Sequence of chain 1.B:
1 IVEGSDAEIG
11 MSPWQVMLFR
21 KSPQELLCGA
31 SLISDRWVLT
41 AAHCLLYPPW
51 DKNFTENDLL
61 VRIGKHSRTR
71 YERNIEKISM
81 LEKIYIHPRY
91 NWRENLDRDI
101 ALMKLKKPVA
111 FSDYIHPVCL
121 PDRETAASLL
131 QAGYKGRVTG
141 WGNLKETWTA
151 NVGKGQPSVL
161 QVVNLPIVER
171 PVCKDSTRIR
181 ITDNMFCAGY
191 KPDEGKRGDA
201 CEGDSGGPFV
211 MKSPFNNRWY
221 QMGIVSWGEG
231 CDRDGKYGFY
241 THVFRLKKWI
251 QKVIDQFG

Binding-site contacts:
Ligand atom OXT contacts residue ASP204 of chain 1.B at 3.5 Å (salt-bridge).
Ligand atom OXT contacts residue GLY203 of chain 1.B at 3.0 Å (h-bond).
Ligand atom CZ contacts residue GLY228 of chain 1.B at 3.7 Å.
Ligand atom CA contacts residue SER205 of chain 1.B at 3.2 Å.
Ligand atom CZ contacts residue ALA200 of chain 1.B at 3.5 Å (hydrophobic).
Ligand atom NH2 contacts residue GLY230 of chain 1.B at 2.9 Å (h-bond).
Ligand atom NH1 contacts residue ALA200 of chain 1.B at 3.2 Å (h-bond).
Ligand atom C contacts residue SER205 of chain 1.B at 2.8 Å.
Ligand atom OXT contacts residue SER205 of chain 1.B at 3.1 Å (h-bond).
Ligand atom O contacts residue SER205 of chain 1.B at 2.9 Å (h-bond).
Ligand atom CB contacts residue HIS43 of chain 1.B at 3.6 Å.
Ligand atom CA contacts residue GLY228 of chain 1.B at 3.2 Å.
Ligand atom CG contacts residue TYR47 of chain 1.B at 3.7 Å (hydrophobic).
Ligand atom NH2 contacts residue GLY228 of chain 1.B at 3.7 Å.
Ligand atom NE contacts residue GLY228 of chain 1.B at 3.5 Å.
Ligand atom CB contacts residue GLY228 of chain 1.B at 3.1 Å.
Ligand atom O contacts residue GLY228 of chain 1.B at 2.9 Å (h-bond).
Ligand atom CD contacts residue GLY228 of chain 1.B at 3.7 Å.
Ligand atom OXT contacts residue CYS201 of chain 1.B at 3.8 Å.
Ligand atom N contacts residue GLY228 of chain 1.B at 2.7 Å (h-bond).
Ligand atom CZ contacts residue GLU94 of chain 1.B at 3.6 Å.
Ligand atom OXT contacts residue GLU202 of chain 1.B at 3.8 Å.
Ligand atom NH2 contacts residue ASP199 of chain 1.B at 3.0 Å (salt-bridge).
Ligand atom NE contacts residue TRP227 of chain 1.B at 3.8 Å.
Ligand atom CB contacts residue SER205 of chain 1.B at 3.2 Å.
Ligand atom NH2 contacts residue CYS231 of chain 1.B at 3.8 Å.
Ligand atom C contacts residue TRP227 of chain 1.B at 3.8 Å (hydrophobic).
Ligand atom NH1 contacts residue ASP199 of chain 1.B at 3.1 Å (salt-bridge).
Ligand atom O contacts residue TRP227 of chain 1.B at 3.1 Å.
Ligand atom C contacts residue GLY228 of chain 1.B at 3.5 Å.
Ligand atom C contacts residue HIS43 of chain 1.B at 3.6 Å.
Ligand atom N contacts residue SER205 of chain 1.B at 3.3 Å (h-bond).
Ligand atom N contacts residue HIS43 of chain 1.B at 3.4 Å (h-bond).
Ligand atom NH2 contacts residue ALA200 of chain 1.B at 3.7 Å.
Ligand atom N contacts residue SER226 of chain 1.B at 3.2 Å (h-bond).
Ligand atom O contacts residue GLU202 of chain 1.B at 3.5 Å (salt-bridge).
Ligand atom O contacts residue HIS43 of chain 1.B at 2.6 Å (h-bond).
Ligand atom CE2 contacts residue LEU96 of chain 1.B at 3.6 Å (hydrophobic).
Ligand atom CD2 contacts residue TRP227 of chain 1.B at 3.6 Å (hydrophobic).
Ligand atom CD contacts residue TRP227 of chain 1.B at 3.6 Å (hydrophobic).

This small molecule binds to this protein.
Small molecule (SMILES): NC(N)=NCCC[C@H](NC(=O)[C@@H]1CCCN1C(=O)[C@H](N)Cc1ccccc1)C(=O)O